A protein and the small-molecule ligand that binds it are described below.
Small molecule (SMILES): CC(=O)N[C@@H]1[C@@H](O)[C@H](O)[C@@H](CO)O[C@H]1O

Binding-site contacts:
Ligand atom O7 contacts residue ASN215 of chain 1.G at 4.1 Å.
Ligand atom O6 contacts residue ASP367 of chain 1.E at 3.4 Å.
Ligand atom O6 contacts residue GLY366 of chain 1.E at 4.4 Å.
Ligand atom C3 contacts residue ASN215 of chain 1.G at 3.8 Å.
Ligand atom O6 contacts residue ASN213 of chain 1.G at 3.8 Å.
Ligand atom O5 contacts residue ASN215 of chain 1.G at 2.4 Å (h-bond).
Ligand atom C1 contacts residue ASN215 of chain 1.G at 1.4 Å.
Ligand atom C4 contacts residue ASN215 of chain 1.G at 4.3 Å.
Ligand atom C7 contacts residue SER252 of chain 1.G at 3.7 Å.
Ligand atom O5 contacts residue ASN213 of chain 1.G at 4.4 Å.
Ligand atom C6 contacts residue ASP367 of chain 1.E at 4.1 Å.
Ligand atom C5 contacts residue ASN213 of chain 1.G at 4.5 Å.
Ligand atom C2 contacts residue ASN215 of chain 1.G at 2.5 Å.
Ligand atom C7 contacts residue ASN215 of chain 1.G at 4.0 Å.
Ligand atom C1 contacts residue SER365 of chain 1.E at 4.0 Å.
Ligand atom O7 contacts residue SER252 of chain 1.G at 2.6 Å (h-bond).
Ligand atom C5 contacts residue ASN215 of chain 1.G at 3.7 Å.
Ligand atom O6 contacts residue SER365 of chain 1.E at 3.5 Å (h-bond).
Ligand atom O5 contacts residue SER365 of chain 1.E at 3.5 Å (h-bond).
Ligand atom N2 contacts residue ASN215 of chain 1.G at 2.9 Å (h-bond).
Ligand atom C6 contacts residue ASN213 of chain 1.G at 3.6 Å.

Sequence of chain 1.E:
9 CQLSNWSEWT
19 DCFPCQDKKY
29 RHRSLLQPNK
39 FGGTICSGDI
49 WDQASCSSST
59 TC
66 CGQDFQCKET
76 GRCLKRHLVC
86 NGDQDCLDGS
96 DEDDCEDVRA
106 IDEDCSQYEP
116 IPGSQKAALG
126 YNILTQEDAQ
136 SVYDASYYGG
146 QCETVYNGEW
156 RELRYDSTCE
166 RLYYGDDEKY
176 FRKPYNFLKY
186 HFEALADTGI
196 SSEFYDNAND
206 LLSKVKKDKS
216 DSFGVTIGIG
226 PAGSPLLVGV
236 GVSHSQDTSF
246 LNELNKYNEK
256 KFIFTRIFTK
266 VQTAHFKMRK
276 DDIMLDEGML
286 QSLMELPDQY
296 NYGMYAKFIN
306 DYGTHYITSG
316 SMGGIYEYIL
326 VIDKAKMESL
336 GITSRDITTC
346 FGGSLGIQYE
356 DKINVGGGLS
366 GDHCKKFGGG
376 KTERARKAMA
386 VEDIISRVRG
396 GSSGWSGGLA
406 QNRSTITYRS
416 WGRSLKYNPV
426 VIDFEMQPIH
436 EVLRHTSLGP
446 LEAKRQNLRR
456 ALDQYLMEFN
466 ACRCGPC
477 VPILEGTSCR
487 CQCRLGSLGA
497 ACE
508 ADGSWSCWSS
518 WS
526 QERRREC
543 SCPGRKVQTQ

Sequence of chain 1.G:
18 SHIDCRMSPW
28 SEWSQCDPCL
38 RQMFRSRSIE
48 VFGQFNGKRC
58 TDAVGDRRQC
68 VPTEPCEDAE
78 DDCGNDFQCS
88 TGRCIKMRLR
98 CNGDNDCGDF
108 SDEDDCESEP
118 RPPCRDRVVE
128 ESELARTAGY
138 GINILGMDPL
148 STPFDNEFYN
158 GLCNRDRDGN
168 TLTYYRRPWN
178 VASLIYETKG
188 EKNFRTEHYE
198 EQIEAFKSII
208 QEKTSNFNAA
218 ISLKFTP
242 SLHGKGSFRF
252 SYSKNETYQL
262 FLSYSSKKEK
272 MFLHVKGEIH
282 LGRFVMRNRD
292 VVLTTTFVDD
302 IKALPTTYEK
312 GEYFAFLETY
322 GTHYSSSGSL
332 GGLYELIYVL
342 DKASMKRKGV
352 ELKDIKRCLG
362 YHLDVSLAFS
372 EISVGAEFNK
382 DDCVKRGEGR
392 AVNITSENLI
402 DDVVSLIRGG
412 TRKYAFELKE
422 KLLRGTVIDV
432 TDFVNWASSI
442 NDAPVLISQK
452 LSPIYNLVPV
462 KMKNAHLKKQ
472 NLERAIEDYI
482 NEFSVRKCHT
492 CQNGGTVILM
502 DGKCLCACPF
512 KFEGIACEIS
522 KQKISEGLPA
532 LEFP